Sequence of chain 1.B:
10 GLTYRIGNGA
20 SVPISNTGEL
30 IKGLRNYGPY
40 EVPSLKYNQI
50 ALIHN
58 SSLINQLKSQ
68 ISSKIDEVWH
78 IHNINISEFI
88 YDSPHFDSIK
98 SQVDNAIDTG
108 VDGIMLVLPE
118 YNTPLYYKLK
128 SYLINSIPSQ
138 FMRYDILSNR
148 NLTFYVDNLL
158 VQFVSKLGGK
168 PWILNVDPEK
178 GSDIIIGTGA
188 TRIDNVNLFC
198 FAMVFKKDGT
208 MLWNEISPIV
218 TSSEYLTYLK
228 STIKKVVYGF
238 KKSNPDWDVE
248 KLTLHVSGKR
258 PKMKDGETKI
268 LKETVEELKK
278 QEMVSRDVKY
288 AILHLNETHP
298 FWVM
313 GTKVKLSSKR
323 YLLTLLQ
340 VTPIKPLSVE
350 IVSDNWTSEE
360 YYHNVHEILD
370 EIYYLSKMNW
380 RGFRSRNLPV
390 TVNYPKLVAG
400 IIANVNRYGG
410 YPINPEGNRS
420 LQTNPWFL

Binding-site contacts:
Ligand atom C5 contacts residue G7 of chain 1.E at 3.2 Å.
Ligand atom C2 contacts residue A5 of chain 1.E at 3.3 Å.
Ligand atom C1' contacts residue G4 of chain 1.E at 3.5 Å.
Ligand atom N2 contacts residue ARG383 of chain 1.B at 2.7 Å (salt-bridge).
Ligand atom N6 contacts residue U2 of chain 1.E at 3.4 Å (h-bond).
Ligand atom N1 contacts residue C6 of chain 1.E at 2.9 Å (h-bond).
Ligand atom C2 contacts residue G4 of chain 1.E at 3.5 Å.
Ligand atom O4 contacts residue A5 of chain 1.E at 3.1 Å (h-bond).
Ligand atom C1' contacts residue ARG383 of chain 1.B at 2.8 Å.
Ligand atom N9 contacts residue ARG383 of chain 1.B at 3.3 Å (salt-bridge).
Ligand atom C4 contacts residue G7 of chain 1.E at 3.2 Å.
Ligand atom N1 contacts residue C3 of chain 1.E at 3.0 Å (h-bond).
Ligand atom O2 contacts residue C6 of chain 1.E at 3.4 Å (h-bond).
Ligand atom N9 contacts residue G4 of chain 1.E at 3.0 Å (h-bond).
Ligand atom N1 contacts residue U2 of chain 1.E at 3.2 Å (h-bond).
Ligand atom O6 contacts residue G7 of chain 1.E at 3.2 Å (h-bond).
Ligand atom C1' contacts residue G7 of chain 1.E at 3.5 Å.
Ligand atom C2 contacts residue A5 of chain 1.E at 3.4 Å.
Ligand atom N2 contacts residue G7 of chain 1.E at 3.2 Å (h-bond).
Ligand atom O2 contacts residue A5 of chain 1.E at 3.0 Å (h-bond).
Ligand atom C6 contacts residue G7 of chain 1.E at 3.2 Å.
Ligand atom O2 contacts residue A5 of chain 1.E at 2.8 Å.
Ligand atom N2 contacts residue C6 of chain 1.E at 2.8 Å (h-bond).
Ligand atom N3 contacts residue G4 of chain 1.E at 3.3 Å (h-bond).
Ligand atom N1 contacts residue G7 of chain 1.E at 3.2 Å.
Ligand atom N3 contacts residue A5 of chain 1.E at 2.7 Å (h-bond).
Ligand atom C6 contacts residue G4 of chain 1.E at 3.4 Å.
Ligand atom C2 contacts residue G7 of chain 1.E at 3.2 Å.
Ligand atom N9 contacts residue G7 of chain 1.E at 3.2 Å (h-bond).
Ligand atom C5 contacts residue G4 of chain 1.E at 3.5 Å.
Ligand atom O6 contacts residue C6 of chain 1.E at 2.8 Å (h-bond).
Ligand atom N3 contacts residue G7 of chain 1.E at 3.2 Å (h-bond).
Ligand atom O6 contacts residue A5 of chain 1.E at 3.3 Å (h-bond).
Ligand atom N4 contacts residue G4 of chain 1.E at 3.1 Å (h-bond).
Ligand atom O4' contacts residue ARG383 of chain 1.B at 2.8 Å (salt-bridge).
Ligand atom N3 contacts residue G4 of chain 1.E at 2.8 Å (h-bond).
Ligand atom N2 contacts residue C3 of chain 1.E at 2.5 Å (h-bond).
Ligand atom C4 contacts residue G4 of chain 1.E at 3.0 Å.
Ligand atom C2 contacts residue G4 of chain 1.E at 3.3 Å.
Ligand atom O2 contacts residue G4 of chain 1.E at 2.7 Å (h-bond).

This protein binds this small molecule.
Small molecule (SMILES): Nc1ccn([C@@H]2O[C@H](CO[P](=O)(O)O[C@H]3[C@@H](O)[C@H](n4ccc(=O)[nH]c4=O)O[C@@H]3CO[P](=O)(O)O[C@H]3[C@@H](O)[C@H](n4cnc5c(=O)nc(N)[nH]c54)O[C@@H]3COP(=O)=O)[C@@H](O[P](=O)(O)OC[C@H]3O[C@@H](n4cnc5c(=O)nc(N)[nH]c54)[C@H](O)[C@@H]3O[P](=O)(O)OC[C@H]3O[C@@H](n4cnc5c(N)ncnc54)[C@H](O)[C@@H]3O)[C@H]2O)c(=O)n1